Sequence of chain 1.A:
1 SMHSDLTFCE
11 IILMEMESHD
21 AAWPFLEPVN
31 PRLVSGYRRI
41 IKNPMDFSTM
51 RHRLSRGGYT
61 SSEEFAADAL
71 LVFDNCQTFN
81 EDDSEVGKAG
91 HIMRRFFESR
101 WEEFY

Binding-site contacts:
Ligand atom N27 contacts residue VAL86 of chain 1.A at 3.8 Å.
Ligand atom C17 contacts residue TRP23 of chain 1.A at 4.0 Å (hydrophobic).
Ligand atom N28 contacts residue ASN80 of chain 1.A at 3.1 Å (h-bond).
Ligand atom N20 contacts residue PRO24 of chain 1.A at 2.9 Å (h-bond).
Ligand atom C16 contacts residue TRP23 of chain 1.A at 4.1 Å (hydrophobic).
Ligand atom C26 contacts residue PRO24 of chain 1.A at 3.4 Å (hydrophobic).
Ligand atom C26 contacts residue VAL29 of chain 1.A at 3.6 Å (hydrophobic).
Ligand atom C21 contacts residue PRO24 of chain 1.A at 3.9 Å (hydrophobic).
Ligand atom N04 contacts residue TRP23 of chain 1.A at 3.8 Å.
Ligand atom C19 contacts residue TRP23 of chain 1.A at 4.0 Å (hydrophobic).
Ligand atom C25 contacts residue VAL86 of chain 1.A at 3.8 Å (hydrophobic).
Ligand atom N06 contacts residue TRP23 of chain 1.A at 4.0 Å.
Ligand atom N29 contacts residue VAL86 of chain 1.A at 3.7 Å.
Ligand atom C19 contacts residue PRO24 of chain 1.A at 3.9 Å (hydrophobic).
Ligand atom N22 contacts residue VAL86 of chain 1.A at 4.1 Å.
Ligand atom N02 contacts residue TRP23 of chain 1.A at 3.5 Å.
Ligand atom C23 contacts residue TRP23 of chain 1.A at 4.1 Å (hydrophobic).
Ligand atom N28 contacts residue VAL86 of chain 1.A at 3.7 Å.
Ligand atom C30 contacts residue ASN80 of chain 1.A at 3.4 Å.
Ligand atom N29 contacts residue ASN80 of chain 1.A at 3.8 Å.
Ligand atom C25 contacts residue VAL29 of chain 1.A at 4.1 Å (hydrophobic).
Ligand atom C01 contacts residue TRP23 of chain 1.A at 3.8 Å (hydrophobic).
Ligand atom C26 contacts residue VAL86 of chain 1.A at 3.8 Å (hydrophobic).
Ligand atom N28 contacts residue TYR37 of chain 1.A at 4.0 Å.
Ligand atom C15 contacts residue LEU33 of chain 1.A at 4.0 Å (hydrophobic).
Ligand atom C31 contacts residue TRP23 of chain 1.A at 3.6 Å (hydrophobic).
Ligand atom C18 contacts residue PRO24 of chain 1.A at 4.1 Å (hydrophobic).
Ligand atom C25 contacts residue PRO24 of chain 1.A at 4.0 Å (hydrophobic).
Ligand atom N22 contacts residue VAL34 of chain 1.A at 3.5 Å.
Ligand atom C30 contacts residue VAL34 of chain 1.A at 4.0 Å (hydrophobic).
Ligand atom C05 contacts residue TRP23 of chain 1.A at 3.8 Å (hydrophobic).
Ligand atom C03 contacts residue TRP23 of chain 1.A at 3.5 Å (hydrophobic).
Ligand atom C30 contacts residue PHE79 of chain 1.A at 4.1 Å (hydrophobic).
Ligand atom C23 contacts residue VAL34 of chain 1.A at 3.8 Å (hydrophobic).
Ligand atom C24 contacts residue VAL34 of chain 1.A at 4.0 Å (hydrophobic).
Ligand atom C18 contacts residue TRP23 of chain 1.A at 3.9 Å (hydrophobic).
Ligand atom N28 contacts residue PHE79 of chain 1.A at 4.0 Å.
Ligand atom C32 contacts residue TRP23 of chain 1.A at 3.3 Å (hydrophobic).
Ligand atom N27 contacts residue ASN80 of chain 1.A at 3.7 Å.
Ligand atom N27 contacts residue VAL29 of chain 1.A at 3.8 Å.

The protein below binds the small molecule below.
Small molecule (SMILES): C/N=C(\NC)NC1CCN(CC(=O)NCc2ccc3[nH]c(-c4cnnn4C)nc3c2)CC1